This small molecule binds to this protein.
Small molecule (SMILES): NC(=O)c1ccc(O)cc1

Sequence of chain 3.D:
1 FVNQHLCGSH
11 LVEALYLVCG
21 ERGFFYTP

Sequence of chain 2.D:
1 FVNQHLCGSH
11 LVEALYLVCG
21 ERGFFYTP

Binding-site contacts:
Ligand atom C5 contacts residue HIS10 of chain 2.D at 4.1 Å.
Ligand atom C3 contacts residue GLU13 of chain 2.D at 3.9 Å.
Ligand atom C5 contacts residue ALA14 of chain 2.D at 3.9 Å (hydrophobic).
Ligand atom C3 contacts residue SER9 of chain 3.D at 3.8 Å.
Ligand atom C1' contacts residue GLU13 of chain 2.D at 3.3 Å.
Ligand atom C1' contacts residue LEU17 of chain 2.D at 4.3 Å (hydrophobic).
Ligand atom C1 contacts residue GLU13 of chain 2.D at 3.5 Å.
Ligand atom O4 contacts residue SER9 of chain 3.D at 3.2 Å (h-bond).
Ligand atom O4 contacts residue HIS10 of chain 2.D at 2.9 Å (h-bond).
Ligand atom C4 contacts residue SER9 of chain 3.D at 3.8 Å.
Ligand atom N1' contacts residue LEU17 of chain 2.D at 3.6 Å.
Ligand atom C6 contacts residue ALA14 of chain 2.D at 4.1 Å (hydrophobic).
Ligand atom C3 contacts residue HIS10 of chain 2.D at 4.1 Å.
Ligand atom C4 contacts residue GLU13 of chain 2.D at 3.9 Å.
Ligand atom C4 contacts residue HIS10 of chain 2.D at 4.0 Å.
Ligand atom C3 contacts residue GLU13 of chain 3.D at 4.3 Å.
Ligand atom C6 contacts residue LEU17 of chain 2.D at 3.8 Å (hydrophobic).
Ligand atom O1' contacts residue GLU13 of chain 2.D at 3.6 Å.
Ligand atom N1' contacts residue GLU13 of chain 2.D at 3.7 Å.
Ligand atom C5 contacts residue GLU13 of chain 2.D at 3.6 Å.
Ligand atom C6 contacts residue GLU13 of chain 2.D at 3.4 Å.
Ligand atom C2 contacts residue GLU13 of chain 3.D at 4.1 Å.
Ligand atom C2 contacts residue GLU13 of chain 2.D at 3.4 Å.